Sequence of chain 1.A:
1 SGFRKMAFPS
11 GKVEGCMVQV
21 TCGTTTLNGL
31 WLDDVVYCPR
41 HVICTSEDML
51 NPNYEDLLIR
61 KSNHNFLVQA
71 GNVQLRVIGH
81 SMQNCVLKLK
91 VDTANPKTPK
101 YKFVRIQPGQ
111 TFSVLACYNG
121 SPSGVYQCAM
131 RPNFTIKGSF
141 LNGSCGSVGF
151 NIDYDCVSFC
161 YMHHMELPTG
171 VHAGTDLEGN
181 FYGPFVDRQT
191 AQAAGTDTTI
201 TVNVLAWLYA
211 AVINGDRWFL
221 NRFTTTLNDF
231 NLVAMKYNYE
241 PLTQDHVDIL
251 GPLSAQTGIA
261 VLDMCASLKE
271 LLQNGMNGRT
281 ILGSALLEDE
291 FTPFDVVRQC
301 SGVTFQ

Binding-site contacts:
Ligand atom C24 contacts residue CYS145 of chain 1.A at 3.1 Å (hydrophobic).
Ligand atom N19 contacts residue HIS164 of chain 1.A at 3.1 Å (h-bond).
Ligand atom C6 contacts residue GLU166 of chain 1.A at 3.7 Å.
Ligand atom O30 contacts residue GLU166 of chain 1.A at 3.5 Å.
Ligand atom O10 contacts residue MET165 of chain 1.A at 3.3 Å.
Ligand atom O22 contacts residue CYS145 of chain 1.A at 2.7 Å (h-bond).
Ligand atom C16 contacts residue MET49 of chain 1.A at 3.8 Å (hydrophobic).
Ligand atom C1 contacts residue GLU166 of chain 1.A at 3.4 Å.
Ligand atom C29 contacts residue GLU166 of chain 1.A at 3.6 Å.
Ligand atom C29 contacts residue HIS163 of chain 1.A at 3.6 Å.
Ligand atom C15 contacts residue ARG188 of chain 1.A at 3.8 Å.
Ligand atom C16 contacts residue TYR54 of chain 1.A at 3.9 Å (hydrophobic).
Ligand atom C7 contacts residue GLU166 of chain 1.A at 3.1 Å.
Ligand atom O22 contacts residue GLY143 of chain 1.A at 3.3 Å (h-bond).
Ligand atom N28 contacts residue PHE140 of chain 1.A at 3.5 Å (h-bond).
Ligand atom C15 contacts residue ASP187 of chain 1.A at 3.6 Å.
Ligand atom O30 contacts residue HIS163 of chain 1.A at 2.5 Å (h-bond).
Ligand atom C21 contacts residue CYS145 of chain 1.A at 1.9 Å (hydrophobic).
Ligand atom C12 contacts residue HIS164 of chain 1.A at 3.6 Å.
Ligand atom C2 contacts residue GLN189 of chain 1.A at 3.6 Å.
Ligand atom C4 contacts residue PRO168 of chain 1.A at 3.5 Å (hydrophobic).
Ligand atom O10 contacts residue GLU166 of chain 1.A at 2.8 Å (salt-bridge).
Ligand atom O30 contacts residue PHE140 of chain 1.A at 3.5 Å.
Ligand atom C3 contacts residue THR190 of chain 1.A at 3.7 Å.
Ligand atom C17 contacts residue HIS164 of chain 1.A at 3.8 Å.
Ligand atom N19 contacts residue CYS145 of chain 1.A at 3.2 Å (h-bond).
Ligand atom C21 contacts residue HIS41 of chain 1.A at 3.7 Å.
Ligand atom O30 contacts residue HIS172 of chain 1.A at 3.6 Å.
Ligand atom C16 contacts residue HIS41 of chain 1.A at 3.6 Å.
Ligand atom N28 contacts residue GLU166 of chain 1.A at 3.0 Å (salt-bridge).
Ligand atom C27 contacts residue GLU166 of chain 1.A at 3.9 Å.
Ligand atom C20 contacts residue CYS145 of chain 1.A at 2.8 Å (hydrophobic).
Ligand atom O30 contacts residue MET165 of chain 1.A at 3.9 Å.
Ligand atom C13 contacts residue HIS41 of chain 1.A at 4.0 Å.
Ligand atom C24 contacts residue HIS163 of chain 1.A at 3.9 Å.
Ligand atom C26 contacts residue LEU141 of chain 1.A at 4.0 Å (hydrophobic).
Ligand atom C3 contacts residue GLN189 of chain 1.A at 3.7 Å.
Ligand atom O22 contacts residue SER144 of chain 1.A at 3.3 Å (h-bond).
Ligand atom C5 contacts residue PRO168 of chain 1.A at 3.4 Å (hydrophobic).
Ligand atom C26 contacts residue ASN142 of chain 1.A at 3.8 Å.

Sequence of chain 2.A:
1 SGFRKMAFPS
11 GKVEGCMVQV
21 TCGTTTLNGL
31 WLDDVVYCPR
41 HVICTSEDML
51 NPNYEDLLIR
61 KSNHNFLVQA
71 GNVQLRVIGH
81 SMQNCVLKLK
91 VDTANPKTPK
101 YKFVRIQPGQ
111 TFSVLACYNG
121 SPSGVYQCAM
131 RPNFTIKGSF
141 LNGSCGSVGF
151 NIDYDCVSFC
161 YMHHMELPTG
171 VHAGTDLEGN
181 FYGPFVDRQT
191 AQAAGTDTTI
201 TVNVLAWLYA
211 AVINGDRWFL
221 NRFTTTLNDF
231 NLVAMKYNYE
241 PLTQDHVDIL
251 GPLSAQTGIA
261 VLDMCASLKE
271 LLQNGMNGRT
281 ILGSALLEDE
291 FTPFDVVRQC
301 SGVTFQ

A small-molecule ligand and the protein it binds are described below.
Small molecule (SMILES): CC(C)C[C@H](NC(=O)OCc1ccccc1)C(=O)N[C@@H](C[C@@H]1CCNC1=O)[C@@H](O)S(=O)(=O)O